This small molecule binds to this protein.
Small molecule (SMILES): CC(=O)N[C@@H]1[C@@H](O)[C@H](O)[C@@H](CO)O[C@H]1O

Sequence of chain 1.A:
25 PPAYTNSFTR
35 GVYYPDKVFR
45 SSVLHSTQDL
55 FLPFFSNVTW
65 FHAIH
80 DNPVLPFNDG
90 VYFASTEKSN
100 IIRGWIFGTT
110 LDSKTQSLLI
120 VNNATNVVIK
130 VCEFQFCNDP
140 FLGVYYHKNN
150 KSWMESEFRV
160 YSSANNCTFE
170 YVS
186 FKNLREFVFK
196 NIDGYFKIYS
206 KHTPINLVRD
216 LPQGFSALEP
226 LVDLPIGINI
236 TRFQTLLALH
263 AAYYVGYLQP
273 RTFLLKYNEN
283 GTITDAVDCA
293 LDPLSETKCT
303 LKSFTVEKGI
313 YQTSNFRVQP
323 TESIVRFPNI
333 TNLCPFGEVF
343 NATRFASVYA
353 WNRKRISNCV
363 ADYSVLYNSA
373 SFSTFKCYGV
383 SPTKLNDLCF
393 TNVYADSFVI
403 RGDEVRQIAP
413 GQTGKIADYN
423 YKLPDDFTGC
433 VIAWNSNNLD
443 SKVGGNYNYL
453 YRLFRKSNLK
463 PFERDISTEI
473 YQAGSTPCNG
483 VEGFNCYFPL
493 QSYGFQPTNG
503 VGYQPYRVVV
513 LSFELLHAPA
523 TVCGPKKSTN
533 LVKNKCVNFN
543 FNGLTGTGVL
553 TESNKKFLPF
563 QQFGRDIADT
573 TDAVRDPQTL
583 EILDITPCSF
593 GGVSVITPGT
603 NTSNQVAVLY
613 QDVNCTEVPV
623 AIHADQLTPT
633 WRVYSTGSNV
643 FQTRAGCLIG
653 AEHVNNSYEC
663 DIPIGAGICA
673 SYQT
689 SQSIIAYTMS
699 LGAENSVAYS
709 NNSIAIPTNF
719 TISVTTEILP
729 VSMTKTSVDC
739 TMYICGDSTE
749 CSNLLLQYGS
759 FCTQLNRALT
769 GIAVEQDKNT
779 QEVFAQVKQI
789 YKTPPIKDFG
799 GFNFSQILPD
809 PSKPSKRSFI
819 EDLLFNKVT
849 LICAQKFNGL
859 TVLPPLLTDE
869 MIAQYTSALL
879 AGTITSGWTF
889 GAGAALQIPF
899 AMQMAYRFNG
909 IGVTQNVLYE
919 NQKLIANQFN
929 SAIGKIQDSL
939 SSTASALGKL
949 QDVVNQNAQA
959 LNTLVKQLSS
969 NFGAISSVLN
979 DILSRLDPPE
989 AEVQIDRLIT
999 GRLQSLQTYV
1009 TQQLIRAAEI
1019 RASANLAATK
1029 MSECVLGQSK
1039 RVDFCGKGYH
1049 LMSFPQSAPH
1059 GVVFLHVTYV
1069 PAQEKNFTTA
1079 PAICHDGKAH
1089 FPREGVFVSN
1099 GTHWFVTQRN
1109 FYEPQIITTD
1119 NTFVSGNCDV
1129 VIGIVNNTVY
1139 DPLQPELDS

Binding-site contacts:
Ligand atom C4 contacts residue ASN717 of chain 1.A at 4.2 Å.
Ligand atom C2 contacts residue ASN717 of chain 1.A at 2.5 Å.
Ligand atom C4 contacts residue LEU922 of chain 1.A at 4.4 Å (hydrophobic).
Ligand atom O4 contacts residue LEU922 of chain 1.A at 3.5 Å.
Ligand atom O5 contacts residue ASN717 of chain 1.A at 2.4 Å (h-bond).
Ligand atom C3 contacts residue LEU922 of chain 1.A at 4.2 Å (hydrophobic).
Ligand atom C7 contacts residue ASN717 of chain 1.A at 3.8 Å.
Ligand atom C5 contacts residue LEU922 of chain 1.A at 4.3 Å (hydrophobic).
Ligand atom C8 contacts residue ASN717 of chain 1.A at 4.3 Å.
Ligand atom C3 contacts residue ASN717 of chain 1.A at 3.8 Å.
Ligand atom N2 contacts residue ASN717 of chain 1.A at 2.9 Å (h-bond).
Ligand atom C1 contacts residue GLN1071 of chain 1.A at 4.3 Å.
Ligand atom O5 contacts residue GLN1071 of chain 1.A at 4.4 Å.
Ligand atom C5 contacts residue ASN717 of chain 1.A at 3.7 Å.
Ligand atom C1 contacts residue ASN717 of chain 1.A at 1.4 Å.